Sequence of chain 1.B:
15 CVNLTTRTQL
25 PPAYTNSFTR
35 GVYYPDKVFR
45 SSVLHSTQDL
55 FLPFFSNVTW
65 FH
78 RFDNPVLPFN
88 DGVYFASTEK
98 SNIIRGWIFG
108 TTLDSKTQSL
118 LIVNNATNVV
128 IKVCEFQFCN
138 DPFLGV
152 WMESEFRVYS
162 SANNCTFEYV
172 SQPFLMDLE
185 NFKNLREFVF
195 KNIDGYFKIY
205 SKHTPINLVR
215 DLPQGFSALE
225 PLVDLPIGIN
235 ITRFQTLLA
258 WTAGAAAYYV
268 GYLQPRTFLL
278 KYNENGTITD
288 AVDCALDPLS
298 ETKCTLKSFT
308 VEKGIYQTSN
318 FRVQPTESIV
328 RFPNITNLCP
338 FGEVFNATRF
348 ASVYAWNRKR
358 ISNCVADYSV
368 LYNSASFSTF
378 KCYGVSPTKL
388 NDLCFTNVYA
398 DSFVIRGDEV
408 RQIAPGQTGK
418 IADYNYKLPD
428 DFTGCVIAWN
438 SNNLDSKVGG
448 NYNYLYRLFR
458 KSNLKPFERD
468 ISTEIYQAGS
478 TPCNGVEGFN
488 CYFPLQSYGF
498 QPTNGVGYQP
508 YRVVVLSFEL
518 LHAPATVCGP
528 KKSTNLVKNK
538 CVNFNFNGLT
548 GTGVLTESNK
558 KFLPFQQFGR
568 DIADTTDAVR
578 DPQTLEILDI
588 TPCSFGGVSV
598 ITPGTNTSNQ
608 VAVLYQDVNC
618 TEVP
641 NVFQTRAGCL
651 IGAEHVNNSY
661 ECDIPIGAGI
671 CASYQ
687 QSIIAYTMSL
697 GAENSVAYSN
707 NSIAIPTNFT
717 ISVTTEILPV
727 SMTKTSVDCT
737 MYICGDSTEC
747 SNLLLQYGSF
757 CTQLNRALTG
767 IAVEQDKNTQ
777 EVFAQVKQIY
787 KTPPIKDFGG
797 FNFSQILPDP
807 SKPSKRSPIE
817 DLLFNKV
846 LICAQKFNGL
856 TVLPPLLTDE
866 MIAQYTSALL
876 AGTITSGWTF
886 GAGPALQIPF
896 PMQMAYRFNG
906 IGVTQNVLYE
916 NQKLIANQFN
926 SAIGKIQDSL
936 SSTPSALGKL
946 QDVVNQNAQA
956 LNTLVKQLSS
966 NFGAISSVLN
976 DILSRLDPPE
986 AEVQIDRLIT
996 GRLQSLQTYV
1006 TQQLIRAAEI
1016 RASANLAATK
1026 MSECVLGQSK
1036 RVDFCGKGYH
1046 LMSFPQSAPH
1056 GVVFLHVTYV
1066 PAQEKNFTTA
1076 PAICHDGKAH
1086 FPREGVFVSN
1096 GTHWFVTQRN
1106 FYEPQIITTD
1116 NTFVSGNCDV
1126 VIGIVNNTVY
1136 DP

Binding-site contacts:
Ligand atom C6 contacts residue THR236 of chain 1.B at 3.7 Å.
Ligand atom O6 contacts residue THR108 of chain 1.B at 3.2 Å.
Ligand atom C4 contacts residue ASN234 of chain 1.B at 4.2 Å.
Ligand atom C1 contacts residue THR108 of chain 1.B at 4.4 Å.
Ligand atom N2 contacts residue ASN234 of chain 1.B at 2.8 Å (h-bond).
Ligand atom C5 contacts residue ASN234 of chain 1.B at 3.7 Å.
Ligand atom C6 contacts residue THR108 of chain 1.B at 3.7 Å.
Ligand atom C5 contacts residue THR236 of chain 1.B at 4.3 Å.
Ligand atom O5 contacts residue THR108 of chain 1.B at 3.5 Å.
Ligand atom O5 contacts residue ASN234 of chain 1.B at 2.4 Å (h-bond).
Ligand atom C3 contacts residue ASN234 of chain 1.B at 3.8 Å.
Ligand atom C1 contacts residue ASN234 of chain 1.B at 1.4 Å.
Ligand atom C5 contacts residue THR108 of chain 1.B at 4.2 Å.
Ligand atom C7 contacts residue ASN234 of chain 1.B at 3.2 Å.
Ligand atom O5 contacts residue THR236 of chain 1.B at 4.1 Å.
Ligand atom C8 contacts residue ASN234 of chain 1.B at 4.5 Å.
Ligand atom O7 contacts residue ASN234 of chain 1.B at 3.0 Å (h-bond).
Ligand atom C2 contacts residue ASN234 of chain 1.B at 2.4 Å.

A protein and the small-molecule ligand that binds it are described below.
Small molecule (SMILES): CC(=O)N[C@H]1[C@H](O[C@H]2[C@H](O)[C@@H](NC(C)=O)CO[C@@H]2CO)O[C@H](CO)[C@@H](O)[C@@H]1O